A protein and the small-molecule ligand that binds it are described below.
Small molecule (SMILES): N[C@@H](Cc1c[nH]c2ccccc12)C(=O)O

Sequence of chain 1.B:
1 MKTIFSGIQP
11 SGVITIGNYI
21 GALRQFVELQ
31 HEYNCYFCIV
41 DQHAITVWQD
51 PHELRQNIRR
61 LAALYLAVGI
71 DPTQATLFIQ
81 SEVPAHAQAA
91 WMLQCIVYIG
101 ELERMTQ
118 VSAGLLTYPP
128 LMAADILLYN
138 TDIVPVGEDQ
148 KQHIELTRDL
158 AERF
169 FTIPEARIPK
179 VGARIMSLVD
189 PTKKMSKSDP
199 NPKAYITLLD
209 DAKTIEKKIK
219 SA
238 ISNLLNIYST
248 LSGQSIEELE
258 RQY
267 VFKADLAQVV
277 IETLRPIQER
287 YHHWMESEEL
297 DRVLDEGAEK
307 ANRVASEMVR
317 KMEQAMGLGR

Binding-site contacts:
Ligand atom CZ2 contacts residue MET129 of chain 1.B at 4.1 Å (hydrophobic).
Ligand atom CH2 contacts residue PHE5 of chain 1.B at 3.6 Å (hydrophobic).
Ligand atom C contacts residue AMP1 of chain 1.L at 4.0 Å.
Ligand atom OXT contacts residue GLN9 of chain 1.B at 4.1 Å.
Ligand atom CZ2 contacts residue PHE5 of chain 1.B at 3.5 Å (hydrophobic).
Ligand atom NE1 contacts residue ASP132 of chain 1.B at 2.9 Å (salt-bridge).
Ligand atom CE2 contacts residue ASP132 of chain 1.B at 4.0 Å.
Ligand atom CB contacts residue GLY7 of chain 1.B at 3.6 Å.
Ligand atom CG contacts residue GLY7 of chain 1.B at 3.7 Å.
Ligand atom N contacts residue GLN147 of chain 1.B at 3.5 Å (h-bond).
Ligand atom CZ2 contacts residue GLY7 of chain 1.B at 3.9 Å.
Ligand atom CZ3 contacts residue GLY7 of chain 1.B at 3.3 Å.
Ligand atom CE3 contacts residue MET129 of chain 1.B at 3.9 Å (hydrophobic).
Ligand atom CE2 contacts residue GLY7 of chain 1.B at 3.8 Å.
Ligand atom OXT contacts residue GLN147 of chain 1.B at 4.0 Å.
Ligand atom CH2 contacts residue GLY7 of chain 1.B at 3.5 Å.
Ligand atom CZ3 contacts residue VAL143 of chain 1.B at 3.8 Å (hydrophobic).
Ligand atom NE1 contacts residue MET129 of chain 1.B at 3.7 Å.
Ligand atom NE1 contacts residue VAL40 of chain 1.B at 3.9 Å.
Ligand atom CZ3 contacts residue VAL141 of chain 1.B at 3.8 Å (hydrophobic).
Ligand atom CE3 contacts residue VAL143 of chain 1.B at 4.2 Å (hydrophobic).
Ligand atom N contacts residue MET129 of chain 1.B at 3.5 Å (h-bond).
Ligand atom O contacts residue AMP1 of chain 1.L at 2.9 Å (h-bond).
Ligand atom CD2 contacts residue GLY7 of chain 1.B at 3.6 Å.
Ligand atom CZ2 contacts residue ASP132 of chain 1.B at 4.1 Å.
Ligand atom O contacts residue GLN147 of chain 1.B at 3.9 Å.
Ligand atom NE1 contacts residue HIS43 of chain 1.B at 3.7 Å.
Ligand atom CD2 contacts residue MET129 of chain 1.B at 3.8 Å (hydrophobic).
Ligand atom C contacts residue GLN9 of chain 1.B at 4.2 Å.
Ligand atom CZ3 contacts residue MET129 of chain 1.B at 4.1 Å (hydrophobic).
Ligand atom CH2 contacts residue ILE133 of chain 1.B at 3.9 Å (hydrophobic).
Ligand atom CD1 contacts residue ASP132 of chain 1.B at 3.8 Å.
Ligand atom CE3 contacts residue GLY7 of chain 1.B at 3.4 Å.
Ligand atom CE2 contacts residue MET129 of chain 1.B at 3.9 Å (hydrophobic).
Ligand atom CA contacts residue GLN147 of chain 1.B at 4.0 Å.
Ligand atom CD1 contacts residue VAL40 of chain 1.B at 3.8 Å (hydrophobic).
Ligand atom CH2 contacts residue VAL141 of chain 1.B at 3.8 Å (hydrophobic).
Ligand atom C contacts residue GLN147 of chain 1.B at 3.7 Å.
Ligand atom CD1 contacts residue HIS43 of chain 1.B at 3.5 Å.
Ligand atom CZ2 contacts residue ILE133 of chain 1.B at 3.8 Å (hydrophobic).